A small-molecule ligand and the protein it binds are described below.
Small molecule (SMILES): COc1cccc(CNc2ccc(S(=O)(=O)Nc3nc4ccccc4s3)cc2)c1O

Sequence of chain 1.D:
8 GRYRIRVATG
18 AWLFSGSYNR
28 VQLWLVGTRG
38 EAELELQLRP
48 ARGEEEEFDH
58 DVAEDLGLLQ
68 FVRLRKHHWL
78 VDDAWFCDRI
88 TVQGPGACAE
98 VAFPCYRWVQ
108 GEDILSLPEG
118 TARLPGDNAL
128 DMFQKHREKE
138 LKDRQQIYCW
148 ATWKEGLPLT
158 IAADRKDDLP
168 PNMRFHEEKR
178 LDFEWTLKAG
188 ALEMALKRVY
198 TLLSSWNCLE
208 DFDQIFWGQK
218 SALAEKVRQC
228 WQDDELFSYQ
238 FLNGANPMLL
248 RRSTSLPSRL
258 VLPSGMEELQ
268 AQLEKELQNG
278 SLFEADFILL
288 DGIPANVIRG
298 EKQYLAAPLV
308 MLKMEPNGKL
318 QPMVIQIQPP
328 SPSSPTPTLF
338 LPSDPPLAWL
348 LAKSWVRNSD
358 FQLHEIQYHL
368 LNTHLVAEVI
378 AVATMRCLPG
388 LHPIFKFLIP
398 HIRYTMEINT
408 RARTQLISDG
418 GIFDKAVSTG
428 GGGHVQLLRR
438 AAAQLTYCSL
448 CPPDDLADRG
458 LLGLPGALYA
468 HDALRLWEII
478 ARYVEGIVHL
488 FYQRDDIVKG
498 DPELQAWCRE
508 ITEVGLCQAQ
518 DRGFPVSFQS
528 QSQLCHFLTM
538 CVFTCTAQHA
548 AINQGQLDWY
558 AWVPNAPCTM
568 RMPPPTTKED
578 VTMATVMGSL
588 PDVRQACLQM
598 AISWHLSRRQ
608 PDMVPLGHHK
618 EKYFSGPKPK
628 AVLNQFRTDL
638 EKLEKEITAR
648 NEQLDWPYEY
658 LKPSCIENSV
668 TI

Binding-site contacts:
Ligand atom N contacts residue ILE419 of chain 1.D at 4.0 Å.
Ligand atom O2 contacts residue ARG591 of chain 1.D at 4.0 Å.
Ligand atom C contacts residue GLY187 of chain 1.D at 3.8 Å.
Ligand atom C2 contacts residue ALA598 of chain 1.D at 3.6 Å (hydrophobic).
Ligand atom N2 contacts residue ARG591 of chain 1.D at 3.9 Å.
Ligand atom C4 contacts residue LEU595 of chain 1.D at 3.8 Å (hydrophobic).
Ligand atom O2 contacts residue ARG296 of chain 1.D at 3.6 Å.
Ligand atom C1 contacts residue ALA598 of chain 1.D at 3.8 Å (hydrophobic).
Ligand atom N1 contacts residue ARG591 of chain 1.D at 3.3 Å (salt-bridge).
Ligand atom O2 contacts residue LYS422 of chain 1.D at 3.6 Å.
Ligand atom C3 contacts residue ILE599 of chain 1.D at 3.6 Å (hydrophobic).
Ligand atom C3 contacts residue LEU595 of chain 1.D at 3.6 Å (hydrophobic).
Ligand atom S1 contacts residue ARG591 of chain 1.D at 3.7 Å.
Ligand atom C3 contacts residue ACD1 of chain 1.R at 3.7 Å.
Ligand atom C3 contacts residue ILE419 of chain 1.D at 3.8 Å (hydrophobic).
Ligand atom O contacts residue LEU184 of chain 1.D at 3.8 Å.
Ligand atom C contacts residue HIS602 of chain 1.D at 3.7 Å.
Ligand atom O1 contacts residue GLY187 of chain 1.D at 3.8 Å.
Ligand atom O contacts residue ALA188 of chain 1.D at 3.9 Å.
Ligand atom C contacts residue ALA598 of chain 1.D at 3.9 Å (hydrophobic).
Ligand atom O1 contacts residue LEU184 of chain 1.D at 2.4 Å (h-bond).
Ligand atom C4 contacts residue ILE419 of chain 1.D at 3.6 Å (hydrophobic).
Ligand atom O3 contacts residue ARG195 of chain 1.D at 2.9 Å (salt-bridge).
Ligand atom S contacts residue ARG591 of chain 1.D at 3.9 Å.
Ligand atom O3 contacts residue ARG591 of chain 1.D at 3.3 Å (salt-bridge).
Ligand atom C9 contacts residue ILE419 of chain 1.D at 4.1 Å (hydrophobic).
Ligand atom C contacts residue LEU184 of chain 1.D at 3.7 Å (hydrophobic).
Ligand atom S1 contacts residue ARG195 of chain 1.D at 2.8 Å (salt-bridge).
Ligand atom C2 contacts residue ILE599 of chain 1.D at 3.8 Å (hydrophobic).
Ligand atom C13 contacts residue LEU595 of chain 1.D at 4.0 Å (hydrophobic).
Ligand atom C6 contacts residue ALA188 of chain 1.D at 4.0 Å (hydrophobic).
Ligand atom C14 contacts residue ARG591 of chain 1.D at 3.3 Å.
Ligand atom C13 contacts residue MET191 of chain 1.D at 3.7 Å (hydrophobic).
Ligand atom C12 contacts residue LEU595 of chain 1.D at 3.9 Å (hydrophobic).
Ligand atom O contacts residue ALA598 of chain 1.D at 3.6 Å.
Ligand atom O1 contacts residue ALA188 of chain 1.D at 3.1 Å (h-bond).
Ligand atom C6 contacts residue MET191 of chain 1.D at 3.9 Å (hydrophobic).
Ligand atom C6 contacts residue LEU184 of chain 1.D at 3.6 Å (hydrophobic).
Ligand atom O contacts residue GLY187 of chain 1.D at 3.3 Å.
Ligand atom C contacts residue THR183 of chain 1.D at 3.4 Å.